Binding-site contacts:
Ligand atom C3 contacts residue ARG218 of chain 1.C at 3.5 Å.
Ligand atom C2 contacts residue ALA96 of chain 1.C at 3.5 Å (hydrophobic).
Ligand atom O2 contacts residue ASP295 of chain 1.C at 2.5 Å (salt-bridge).
Ligand atom O6 contacts residue ASP214 of chain 1.C at 3.8 Å.
Ligand atom O5 contacts residue ALA96 of chain 1.C at 3.7 Å.
Ligand atom O3 contacts residue TRP241 of chain 1.C at 3.5 Å.
Ligand atom C2 contacts residue ASP295 of chain 1.C at 3.1 Å.
Ligand atom C4 contacts residue TRP241 of chain 1.C at 3.6 Å (hydrophobic).
Ligand atom CL4 contacts residue ASN267 of chain 1.C at 3.5 Å.
Ligand atom O5 contacts residue PRO97 of chain 1.C at 3.6 Å.
Ligand atom O3 contacts residue ASP214 of chain 1.C at 3.0 Å (salt-bridge).
Ligand atom CL4 contacts residue ALA96 of chain 1.C at 3.9 Å.
Ligand atom C6 contacts residue TYR147 of chain 1.C at 3.6 Å (hydrophobic).
Ligand atom O4 contacts residue LEU169 of chain 1.C at 2.7 Å (h-bond).
Ligand atom CL1 contacts residue LEU317 of chain 1.C at 3.8 Å.
Ligand atom O3 contacts residue ASN267 of chain 1.C at 3.5 Å.
Ligand atom C5 contacts residue ASN146 of chain 1.C at 3.7 Å.
Ligand atom O2 contacts residue GLN312 of chain 1.C at 3.3 Å (h-bond).
Ligand atom CL4 contacts residue ASP295 of chain 1.C at 3.6 Å.
Ligand atom CL6 contacts residue ASN146 of chain 1.C at 3.5 Å.
Ligand atom O2 contacts residue ARG218 of chain 1.C at 2.8 Å (salt-bridge).
Ligand atom C3 contacts residue ASP214 of chain 1.C at 3.7 Å.
Ligand atom O3 contacts residue ASP295 of chain 1.C at 3.0 Å (salt-bridge).
Ligand atom C4 contacts residue LEU169 of chain 1.C at 3.8 Å (hydrophobic).
Ligand atom C1 contacts residue ALA96 of chain 1.C at 3.6 Å (hydrophobic).
Ligand atom C6 contacts residue LEU94 of chain 1.C at 3.6 Å (hydrophobic).
Ligand atom O4 contacts residue ASP214 of chain 1.C at 3.4 Å (salt-bridge).
Ligand atom C5 contacts residue ASP214 of chain 1.C at 3.8 Å.
Ligand atom CL1 contacts residue ILE100 of chain 1.C at 3.9 Å.
Ligand atom O3 contacts residue ARG218 of chain 1.C at 2.7 Å (salt-bridge).
Ligand atom C2 contacts residue ARG218 of chain 1.C at 3.8 Å.
Ligand atom C4 contacts residue ASP214 of chain 1.C at 3.2 Å.
Ligand atom O3 contacts residue ALA266 of chain 1.C at 3.7 Å.
Ligand atom O4 contacts residue THR170 of chain 1.C at 3.6 Å.
Ligand atom C3 contacts residue ASP295 of chain 1.C at 3.6 Å.
Ligand atom O3 contacts residue ARG218 of chain 1.C at 3.8 Å.
Ligand atom C3 contacts residue TRP241 of chain 1.C at 3.9 Å (hydrophobic).
Ligand atom C1 contacts residue ILE100 of chain 1.C at 3.0 Å (hydrophobic).
Ligand atom C6 contacts residue PRO148 of chain 1.C at 3.4 Å (hydrophobic).
Ligand atom CL6 contacts residue PRO97 of chain 1.C at 3.9 Å.

Sequence of chain 1.C:
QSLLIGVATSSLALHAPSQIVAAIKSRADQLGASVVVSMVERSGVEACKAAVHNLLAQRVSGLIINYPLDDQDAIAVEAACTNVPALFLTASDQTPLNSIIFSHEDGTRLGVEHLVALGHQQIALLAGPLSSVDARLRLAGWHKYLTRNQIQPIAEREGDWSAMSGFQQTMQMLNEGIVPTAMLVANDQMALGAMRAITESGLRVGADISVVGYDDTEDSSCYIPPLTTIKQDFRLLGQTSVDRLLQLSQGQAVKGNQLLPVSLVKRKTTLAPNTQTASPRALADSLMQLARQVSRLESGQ

This protein binds this small molecule.
Small molecule (SMILES): OC[C@H]1O[C@H](O[C@]2(CCl)O[C@H](CCl)[C@@H](O)[C@@H]2O)[C@H](O)[C@@H](O)[C@H]1Cl